Binding-site contacts:
Ligand atom C7 contacts residue ASN32 of chain 2.A at 3.2 Å.
Ligand atom O7 contacts residue ASN32 of chain 2.A at 3.1 Å (h-bond).
Ligand atom O6 contacts residue THR34 of chain 2.A at 4.1 Å.
Ligand atom C3 contacts residue ASN32 of chain 2.A at 3.8 Å.
Ligand atom C4 contacts residue ASN32 of chain 2.A at 4.3 Å.
Ligand atom O6 contacts residue THR313 of chain 2.A at 3.8 Å.
Ligand atom O6 contacts residue LEU52 of chain 2.B at 3.5 Å.
Ligand atom C2 contacts residue ASN32 of chain 2.A at 2.5 Å.
Ligand atom C6 contacts residue THR34 of chain 2.A at 3.4 Å.
Ligand atom O5 contacts residue THR313 of chain 2.A at 3.6 Å.
Ligand atom C5 contacts residue ASN32 of chain 2.A at 3.8 Å.
Ligand atom C1 contacts residue ASN32 of chain 2.A at 1.5 Å.
Ligand atom C5 contacts residue THR34 of chain 2.A at 4.1 Å.
Ligand atom N2 contacts residue ASN32 of chain 2.A at 3.0 Å (h-bond).
Ligand atom C1 contacts residue ALA33 of chain 2.A at 4.5 Å (hydrophobic).
Ligand atom O5 contacts residue ASN32 of chain 2.A at 2.4 Å (h-bond).
Ligand atom O5 contacts residue ALA33 of chain 2.A at 4.0 Å.
Ligand atom O5 contacts residue THR34 of chain 2.A at 4.4 Å.
Ligand atom C1 contacts residue THR313 of chain 2.A at 4.2 Å.
Ligand atom C8 contacts residue ASN32 of chain 2.A at 4.4 Å.

Sequence of chain 2.A:
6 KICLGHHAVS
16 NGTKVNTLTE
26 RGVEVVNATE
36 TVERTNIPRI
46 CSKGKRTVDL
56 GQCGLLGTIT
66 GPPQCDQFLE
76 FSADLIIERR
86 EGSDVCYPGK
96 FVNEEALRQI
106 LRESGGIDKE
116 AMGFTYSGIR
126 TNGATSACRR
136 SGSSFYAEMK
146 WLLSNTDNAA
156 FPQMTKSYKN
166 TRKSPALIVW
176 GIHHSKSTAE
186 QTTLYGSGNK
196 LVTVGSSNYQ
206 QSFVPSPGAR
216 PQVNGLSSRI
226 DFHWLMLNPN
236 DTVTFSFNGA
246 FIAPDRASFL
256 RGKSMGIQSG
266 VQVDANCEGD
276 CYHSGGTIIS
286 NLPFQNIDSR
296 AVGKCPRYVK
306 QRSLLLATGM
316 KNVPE

A small-molecule ligand and the protein it binds are described below.
Small molecule (SMILES): CC(=O)N[C@@H]1[C@@H](O)[C@H](O)[C@@H](CO)O[C@H]1O

Sequence of chain 2.B:
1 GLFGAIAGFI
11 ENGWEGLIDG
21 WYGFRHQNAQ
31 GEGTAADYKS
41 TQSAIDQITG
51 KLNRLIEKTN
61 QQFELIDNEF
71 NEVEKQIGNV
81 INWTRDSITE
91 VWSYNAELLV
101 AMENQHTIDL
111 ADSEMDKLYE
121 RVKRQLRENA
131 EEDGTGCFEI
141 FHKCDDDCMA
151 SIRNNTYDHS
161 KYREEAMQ